This small molecule binds to this protein.
Small molecule (SMILES): CC(=O)N[C@H]1[C@H](O[C@H]2[C@H](O)[C@@H](NC(C)=O)CO[C@@H]2CO)O[C@H](CO)[C@@H](O)[C@@H]1O

Binding-site contacts:
Ligand atom O7 contacts residue ASN549 of chain 1.B at 3.7 Å.
Ligand atom C3 contacts residue ASN549 of chain 1.B at 3.8 Å.
Ligand atom O7 contacts residue ASP553 of chain 1.B at 2.9 Å (salt-bridge).
Ligand atom O5 contacts residue ASN215 of chain 1.B at 3.8 Å.
Ligand atom C4 contacts residue ASN549 of chain 1.B at 4.2 Å.
Ligand atom C6 contacts residue ARG213 of chain 1.B at 3.4 Å.
Ligand atom C5 contacts residue ARG213 of chain 1.B at 3.5 Å.
Ligand atom C8 contacts residue PHE547 of chain 1.B at 3.6 Å (hydrophobic).
Ligand atom O6 contacts residue ASN215 of chain 1.B at 3.5 Å (h-bond).
Ligand atom O4 contacts residue ARG213 of chain 1.B at 4.3 Å.
Ligand atom C4 contacts residue ARG213 of chain 1.B at 3.4 Å.
Ligand atom C2 contacts residue ASP553 of chain 1.B at 4.3 Å.
Ligand atom C6 contacts residue ASN215 of chain 1.B at 4.2 Å.
Ligand atom O5 contacts residue ASN549 of chain 1.B at 2.4 Å (h-bond).
Ligand atom C2 contacts residue ASN549 of chain 1.B at 2.5 Å.
Ligand atom O5 contacts residue ARG213 of chain 1.B at 3.1 Å (salt-bridge).
Ligand atom O7 contacts residue PHE547 of chain 1.B at 4.2 Å.
Ligand atom O3 contacts residue ASP553 of chain 1.B at 4.3 Å.
Ligand atom C7 contacts residue ASP553 of chain 1.B at 4.0 Å.
Ligand atom C7 contacts residue ASN549 of chain 1.B at 3.5 Å.
Ligand atom C2 contacts residue ARG213 of chain 1.B at 3.9 Å.
Ligand atom C1 contacts residue ARG213 of chain 1.B at 3.7 Å.
Ligand atom C3 contacts residue ARG213 of chain 1.B at 4.0 Å.
Ligand atom C1 contacts residue ASN549 of chain 1.B at 1.4 Å.
Ligand atom O3 contacts residue ARG213 of chain 1.B at 4.2 Å.
Ligand atom N2 contacts residue ASN549 of chain 1.B at 2.9 Å (h-bond).
Ligand atom O6 contacts residue ARG213 of chain 1.B at 2.6 Å (salt-bridge).
Ligand atom C1 contacts residue ASN215 of chain 1.B at 4.3 Å.
Ligand atom C7 contacts residue PHE547 of chain 1.B at 4.0 Å (hydrophobic).
Ligand atom C5 contacts residue ASN549 of chain 1.B at 3.7 Å.
Ligand atom N2 contacts residue ARG213 of chain 1.B at 4.0 Å.

Sequence of chain 1.B:
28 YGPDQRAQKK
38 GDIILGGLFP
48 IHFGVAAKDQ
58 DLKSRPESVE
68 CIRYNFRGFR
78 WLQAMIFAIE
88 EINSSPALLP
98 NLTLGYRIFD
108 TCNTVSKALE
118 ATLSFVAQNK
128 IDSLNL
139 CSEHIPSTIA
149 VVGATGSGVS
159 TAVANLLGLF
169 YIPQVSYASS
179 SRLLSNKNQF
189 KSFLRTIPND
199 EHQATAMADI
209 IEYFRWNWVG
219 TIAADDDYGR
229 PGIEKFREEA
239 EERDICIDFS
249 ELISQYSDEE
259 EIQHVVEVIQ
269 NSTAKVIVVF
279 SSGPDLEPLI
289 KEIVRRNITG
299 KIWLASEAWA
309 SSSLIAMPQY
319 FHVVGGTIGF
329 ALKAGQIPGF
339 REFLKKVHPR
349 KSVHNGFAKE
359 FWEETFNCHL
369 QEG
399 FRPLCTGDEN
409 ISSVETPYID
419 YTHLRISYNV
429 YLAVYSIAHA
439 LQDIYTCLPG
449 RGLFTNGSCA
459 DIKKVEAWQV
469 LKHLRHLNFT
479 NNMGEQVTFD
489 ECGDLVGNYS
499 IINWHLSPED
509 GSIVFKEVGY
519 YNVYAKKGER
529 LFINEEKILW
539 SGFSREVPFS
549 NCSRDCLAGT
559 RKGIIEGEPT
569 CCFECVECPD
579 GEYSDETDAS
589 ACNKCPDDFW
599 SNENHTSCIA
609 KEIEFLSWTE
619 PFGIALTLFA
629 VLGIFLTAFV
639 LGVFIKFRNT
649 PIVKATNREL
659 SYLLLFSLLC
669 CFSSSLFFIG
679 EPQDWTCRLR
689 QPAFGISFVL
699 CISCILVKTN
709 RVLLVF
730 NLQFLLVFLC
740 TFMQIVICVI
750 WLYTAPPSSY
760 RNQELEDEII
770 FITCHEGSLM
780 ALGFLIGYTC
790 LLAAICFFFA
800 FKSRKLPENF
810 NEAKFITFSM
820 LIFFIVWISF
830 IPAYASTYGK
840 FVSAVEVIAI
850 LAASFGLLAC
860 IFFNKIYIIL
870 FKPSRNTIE